Sequence of chain 1.J:
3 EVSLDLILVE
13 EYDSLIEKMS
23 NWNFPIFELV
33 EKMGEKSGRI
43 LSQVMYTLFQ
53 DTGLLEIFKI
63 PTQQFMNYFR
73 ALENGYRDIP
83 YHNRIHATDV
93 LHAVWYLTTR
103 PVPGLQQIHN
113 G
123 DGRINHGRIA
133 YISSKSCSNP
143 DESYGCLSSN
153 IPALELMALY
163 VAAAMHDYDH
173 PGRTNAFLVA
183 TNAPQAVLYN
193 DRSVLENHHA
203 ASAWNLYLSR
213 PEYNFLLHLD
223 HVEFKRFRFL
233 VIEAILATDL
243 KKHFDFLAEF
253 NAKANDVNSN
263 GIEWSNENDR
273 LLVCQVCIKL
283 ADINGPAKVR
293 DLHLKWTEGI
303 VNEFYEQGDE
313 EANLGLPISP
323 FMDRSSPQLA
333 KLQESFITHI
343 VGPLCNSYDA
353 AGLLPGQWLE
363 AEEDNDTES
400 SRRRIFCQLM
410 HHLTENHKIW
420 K

The protein below binds the small molecule below.
Small molecule (SMILES): CC(C)Cn1c(=O)n(C)c(=O)c2nc[nH]c21

Binding-site contacts:
Ligand atom O2 contacts residue ASP284 of chain 1.J at 3.8 Å.
Ligand atom C2 contacts residue ILE302 of chain 1.J at 4.0 Å (hydrophobic).
Ligand atom C10 contacts residue PHE338 of chain 1.J at 4.2 Å (hydrophobic).
Ligand atom C14 contacts residue HIS84 of chain 1.J at 4.0 Å.
Ligand atom O6 contacts residue PHE338 of chain 1.J at 3.9 Å.
Ligand atom C14 contacts residue TYR83 of chain 1.J at 3.5 Å (hydrophobic).
Ligand atom C2 contacts residue TYR83 of chain 1.J at 4.0 Å (hydrophobic).
Ligand atom C8 contacts residue LEU334 of chain 1.J at 4.0 Å (hydrophobic).
Ligand atom O2 contacts residue ILE285 of chain 1.J at 3.6 Å.
Ligand atom C13 contacts residue LEU242 of chain 1.J at 3.8 Å (hydrophobic).
Ligand atom C10 contacts residue PRO288 of chain 1.J at 3.6 Å (hydrophobic).
Ligand atom O6 contacts residue GLN335 of chain 1.J at 3.1 Å (h-bond).
Ligand atom C8 contacts residue PHE338 of chain 1.J at 3.8 Å (hydrophobic).
Ligand atom C5 contacts residue PHE338 of chain 1.J at 3.6 Å (hydrophobic).
Ligand atom N1 contacts residue TYR83 of chain 1.J at 4.2 Å.
Ligand atom O2 contacts residue TYR83 of chain 1.J at 3.3 Å (h-bond).
Ligand atom C10 contacts residue GLY287 of chain 1.J at 3.7 Å.
Ligand atom C5 contacts residue ILE302 of chain 1.J at 3.8 Å (hydrophobic).
Ligand atom C10 contacts residue TYR83 of chain 1.J at 3.8 Å (hydrophobic).
Ligand atom C6 contacts residue PHE338 of chain 1.J at 3.5 Å (hydrophobic).
Ligand atom N3 contacts residue PHE338 of chain 1.J at 3.3 Å.
Ligand atom O6 contacts residue ILE302 of chain 1.J at 3.5 Å.
Ligand atom C10 contacts residue ILE302 of chain 1.J at 3.7 Å (hydrophobic).
Ligand atom N1 contacts residue ILE302 of chain 1.J at 3.4 Å.
Ligand atom O6 contacts residue PRO288 of chain 1.J at 4.1 Å.
Ligand atom N7 contacts residue PHE338 of chain 1.J at 3.7 Å.
Ligand atom C5 contacts residue GLN335 of chain 1.J at 4.0 Å.
Ligand atom N9 contacts residue PHE306 of chain 1.J at 4.1 Å.
Ligand atom N9 contacts residue PHE338 of chain 1.J at 3.7 Å.
Ligand atom O2 contacts residue PHE338 of chain 1.J at 4.1 Å.
Ligand atom C6 contacts residue GLN335 of chain 1.J at 4.2 Å.
Ligand atom C4 contacts residue PHE338 of chain 1.J at 3.5 Å (hydrophobic).
Ligand atom C6 contacts residue ILE302 of chain 1.J at 3.3 Å (hydrophobic).
Ligand atom C8 contacts residue PHE306 of chain 1.J at 4.2 Å (hydrophobic).
Ligand atom N7 contacts residue GLN335 of chain 1.J at 2.9 Å (h-bond).
Ligand atom C11 contacts residue PHE338 of chain 1.J at 3.8 Å (hydrophobic).
Ligand atom C2 contacts residue PHE338 of chain 1.J at 3.5 Å (hydrophobic).
Ligand atom N1 contacts residue PHE338 of chain 1.J at 3.5 Å.
Ligand atom C8 contacts residue GLN335 of chain 1.J at 4.0 Å.
Ligand atom C14 contacts residue ILE302 of chain 1.J at 3.8 Å (hydrophobic).